Binding-site contacts:
Ligand atom O2 contacts residue ILE273 of chain 1.B at 3.7 Å.
Ligand atom C8 contacts residue TYR228 of chain 1.B at 4.1 Å (hydrophobic).
Ligand atom C6 contacts residue TYR228 of chain 1.B at 3.8 Å (hydrophobic).
Ligand atom C9 contacts residue GLY226 of chain 1.B at 4.4 Å.
Ligand atom C7 contacts residue GLY226 of chain 1.B at 4.1 Å.
Ligand atom C2 contacts residue TYR228 of chain 1.B at 4.4 Å (hydrophobic).
Ligand atom C7 contacts residue ASN227 of chain 1.B at 4.3 Å.
Ligand atom CL contacts residue SER231 of chain 1.B at 4.1 Å.
Ligand atom CL contacts residue TYR228 of chain 1.B at 3.9 Å.
Ligand atom C7 contacts residue TYR228 of chain 1.B at 3.9 Å (hydrophobic).
Ligand atom C6 contacts residue SER231 of chain 1.B at 4.4 Å.
Ligand atom CL contacts residue LEU274 of chain 1.B at 4.0 Å.
Ligand atom CL contacts residue ALA222 of chain 1.B at 3.7 Å.
Ligand atom C5 contacts residue TYR228 of chain 1.B at 3.7 Å (hydrophobic).
Ligand atom C contacts residue TYR228 of chain 1.B at 3.4 Å (hydrophobic).
Ligand atom O contacts residue TYR228 of chain 1.B at 4.0 Å.
Ligand atom C5 contacts residue ILE273 of chain 1.B at 3.5 Å (hydrophobic).
Ligand atom CL contacts residue GLY226 of chain 1.B at 3.5 Å.
Ligand atom C3 contacts residue TYR228 of chain 1.B at 3.8 Å (hydrophobic).
Ligand atom C7 contacts residue ILE273 of chain 1.B at 4.5 Å (hydrophobic).
Ligand atom O1 contacts residue TYR228 of chain 1.B at 3.5 Å.
Ligand atom C4 contacts residue ILE273 of chain 1.B at 4.4 Å (hydrophobic).
Ligand atom C8 contacts residue GLY226 of chain 1.B at 3.4 Å.
Ligand atom C4 contacts residue TYR228 of chain 1.B at 4.2 Å (hydrophobic).
Ligand atom CL contacts residue ASN227 of chain 1.B at 3.5 Å.
Ligand atom C6 contacts residue ILE273 of chain 1.B at 3.4 Å (hydrophobic).

This small molecule binds to this protein.
Small molecule (SMILES): C[C@H](CC(=O)O)S(=O)(=O)c1ccc(Cl)cc1

Sequence of chain 1.B:
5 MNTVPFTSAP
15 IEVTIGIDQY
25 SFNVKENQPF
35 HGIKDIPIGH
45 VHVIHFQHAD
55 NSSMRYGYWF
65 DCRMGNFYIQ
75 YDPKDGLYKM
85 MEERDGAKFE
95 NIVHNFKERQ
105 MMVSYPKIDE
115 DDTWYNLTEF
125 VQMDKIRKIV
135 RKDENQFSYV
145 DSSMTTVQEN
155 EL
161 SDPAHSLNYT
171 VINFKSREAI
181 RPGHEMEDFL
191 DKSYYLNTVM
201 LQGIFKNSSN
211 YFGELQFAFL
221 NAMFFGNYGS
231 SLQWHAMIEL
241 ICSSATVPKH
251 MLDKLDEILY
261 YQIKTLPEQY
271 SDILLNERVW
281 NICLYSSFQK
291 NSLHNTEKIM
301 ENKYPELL